The protein below binds the small molecule below.
Small molecule (SMILES): CC(=O)N[C@@H]1[C@@H](O)[C@H](O)[C@@H](CO)O[C@H]1O

Binding-site contacts:
Ligand atom O7 contacts residue THR604 of chain 1.A at 3.9 Å.
Ligand atom C5 contacts residue ASN603 of chain 1.A at 3.7 Å.
Ligand atom C3 contacts residue ASN603 of chain 1.A at 3.7 Å.
Ligand atom C8 contacts residue ASN603 of chain 1.A at 4.5 Å.
Ligand atom O7 contacts residue ASN603 of chain 1.A at 3.6 Å (h-bond).
Ligand atom C7 contacts residue ASN603 of chain 1.A at 3.5 Å.
Ligand atom C1 contacts residue ASN603 of chain 1.A at 1.4 Å.
Ligand atom C4 contacts residue ASN603 of chain 1.A at 4.2 Å.
Ligand atom C2 contacts residue ASN603 of chain 1.A at 2.4 Å.
Ligand atom O5 contacts residue ASN603 of chain 1.A at 2.4 Å (h-bond).
Ligand atom O6 contacts residue ASN603 of chain 1.A at 3.8 Å.
Ligand atom N2 contacts residue ASN603 of chain 1.A at 2.7 Å (h-bond).

Sequence of chain 1.A:
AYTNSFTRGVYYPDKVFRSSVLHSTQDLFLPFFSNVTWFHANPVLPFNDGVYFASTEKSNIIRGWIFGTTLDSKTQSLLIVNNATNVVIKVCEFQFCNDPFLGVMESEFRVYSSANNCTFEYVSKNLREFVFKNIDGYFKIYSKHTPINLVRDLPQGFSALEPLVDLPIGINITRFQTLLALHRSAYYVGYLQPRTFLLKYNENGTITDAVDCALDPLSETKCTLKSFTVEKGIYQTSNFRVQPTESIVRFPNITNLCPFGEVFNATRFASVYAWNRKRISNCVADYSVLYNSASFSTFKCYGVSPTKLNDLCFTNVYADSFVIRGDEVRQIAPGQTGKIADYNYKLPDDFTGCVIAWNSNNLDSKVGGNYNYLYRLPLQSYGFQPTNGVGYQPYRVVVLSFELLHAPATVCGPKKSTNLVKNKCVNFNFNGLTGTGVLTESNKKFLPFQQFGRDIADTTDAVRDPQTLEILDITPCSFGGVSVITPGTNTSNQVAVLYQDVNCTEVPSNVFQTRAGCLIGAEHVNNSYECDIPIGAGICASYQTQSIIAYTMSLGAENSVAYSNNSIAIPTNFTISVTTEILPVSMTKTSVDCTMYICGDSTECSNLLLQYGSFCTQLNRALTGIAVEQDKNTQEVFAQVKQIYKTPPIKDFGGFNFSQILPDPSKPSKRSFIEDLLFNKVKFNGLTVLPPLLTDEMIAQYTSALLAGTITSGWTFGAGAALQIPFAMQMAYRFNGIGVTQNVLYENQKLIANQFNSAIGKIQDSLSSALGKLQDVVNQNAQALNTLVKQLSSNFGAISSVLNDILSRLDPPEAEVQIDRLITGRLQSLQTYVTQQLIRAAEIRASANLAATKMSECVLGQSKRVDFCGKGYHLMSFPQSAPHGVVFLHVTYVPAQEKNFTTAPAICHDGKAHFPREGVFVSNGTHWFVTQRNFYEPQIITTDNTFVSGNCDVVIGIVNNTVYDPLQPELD